Sequence of chain 1.C:
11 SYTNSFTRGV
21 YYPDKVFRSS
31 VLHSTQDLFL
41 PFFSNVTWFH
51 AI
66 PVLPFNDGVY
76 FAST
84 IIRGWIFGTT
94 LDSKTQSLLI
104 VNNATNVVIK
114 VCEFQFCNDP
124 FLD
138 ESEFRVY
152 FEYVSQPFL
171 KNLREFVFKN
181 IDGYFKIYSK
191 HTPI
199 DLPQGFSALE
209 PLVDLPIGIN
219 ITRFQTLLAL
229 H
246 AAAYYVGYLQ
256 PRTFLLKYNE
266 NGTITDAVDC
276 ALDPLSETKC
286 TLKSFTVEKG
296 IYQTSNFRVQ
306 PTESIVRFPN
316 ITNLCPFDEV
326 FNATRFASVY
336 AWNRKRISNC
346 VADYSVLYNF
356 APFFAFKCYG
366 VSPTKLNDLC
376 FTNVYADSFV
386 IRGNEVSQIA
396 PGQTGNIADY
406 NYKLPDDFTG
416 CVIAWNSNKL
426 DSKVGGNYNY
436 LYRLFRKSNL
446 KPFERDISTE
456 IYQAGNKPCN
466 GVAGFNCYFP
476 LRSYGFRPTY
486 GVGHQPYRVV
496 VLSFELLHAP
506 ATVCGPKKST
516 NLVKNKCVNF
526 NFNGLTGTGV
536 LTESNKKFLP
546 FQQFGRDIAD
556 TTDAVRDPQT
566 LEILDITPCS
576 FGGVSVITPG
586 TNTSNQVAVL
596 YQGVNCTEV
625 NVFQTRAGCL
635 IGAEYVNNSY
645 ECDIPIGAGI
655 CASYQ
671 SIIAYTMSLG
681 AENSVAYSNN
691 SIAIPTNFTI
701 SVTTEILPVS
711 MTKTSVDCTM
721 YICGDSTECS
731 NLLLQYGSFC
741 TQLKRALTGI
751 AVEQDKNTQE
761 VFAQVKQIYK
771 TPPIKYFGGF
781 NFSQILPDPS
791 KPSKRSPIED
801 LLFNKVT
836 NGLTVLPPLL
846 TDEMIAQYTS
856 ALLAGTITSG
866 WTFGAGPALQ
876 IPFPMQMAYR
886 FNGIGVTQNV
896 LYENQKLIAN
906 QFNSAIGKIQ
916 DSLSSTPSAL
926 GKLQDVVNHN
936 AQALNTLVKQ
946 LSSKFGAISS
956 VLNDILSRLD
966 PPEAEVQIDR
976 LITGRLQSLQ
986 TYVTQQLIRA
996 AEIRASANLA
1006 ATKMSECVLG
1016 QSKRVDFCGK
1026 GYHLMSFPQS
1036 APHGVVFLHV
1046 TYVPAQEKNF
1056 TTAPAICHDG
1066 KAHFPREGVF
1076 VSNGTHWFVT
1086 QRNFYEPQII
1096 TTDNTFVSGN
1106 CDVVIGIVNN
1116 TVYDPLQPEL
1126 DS

Sequence of chain 1.A:
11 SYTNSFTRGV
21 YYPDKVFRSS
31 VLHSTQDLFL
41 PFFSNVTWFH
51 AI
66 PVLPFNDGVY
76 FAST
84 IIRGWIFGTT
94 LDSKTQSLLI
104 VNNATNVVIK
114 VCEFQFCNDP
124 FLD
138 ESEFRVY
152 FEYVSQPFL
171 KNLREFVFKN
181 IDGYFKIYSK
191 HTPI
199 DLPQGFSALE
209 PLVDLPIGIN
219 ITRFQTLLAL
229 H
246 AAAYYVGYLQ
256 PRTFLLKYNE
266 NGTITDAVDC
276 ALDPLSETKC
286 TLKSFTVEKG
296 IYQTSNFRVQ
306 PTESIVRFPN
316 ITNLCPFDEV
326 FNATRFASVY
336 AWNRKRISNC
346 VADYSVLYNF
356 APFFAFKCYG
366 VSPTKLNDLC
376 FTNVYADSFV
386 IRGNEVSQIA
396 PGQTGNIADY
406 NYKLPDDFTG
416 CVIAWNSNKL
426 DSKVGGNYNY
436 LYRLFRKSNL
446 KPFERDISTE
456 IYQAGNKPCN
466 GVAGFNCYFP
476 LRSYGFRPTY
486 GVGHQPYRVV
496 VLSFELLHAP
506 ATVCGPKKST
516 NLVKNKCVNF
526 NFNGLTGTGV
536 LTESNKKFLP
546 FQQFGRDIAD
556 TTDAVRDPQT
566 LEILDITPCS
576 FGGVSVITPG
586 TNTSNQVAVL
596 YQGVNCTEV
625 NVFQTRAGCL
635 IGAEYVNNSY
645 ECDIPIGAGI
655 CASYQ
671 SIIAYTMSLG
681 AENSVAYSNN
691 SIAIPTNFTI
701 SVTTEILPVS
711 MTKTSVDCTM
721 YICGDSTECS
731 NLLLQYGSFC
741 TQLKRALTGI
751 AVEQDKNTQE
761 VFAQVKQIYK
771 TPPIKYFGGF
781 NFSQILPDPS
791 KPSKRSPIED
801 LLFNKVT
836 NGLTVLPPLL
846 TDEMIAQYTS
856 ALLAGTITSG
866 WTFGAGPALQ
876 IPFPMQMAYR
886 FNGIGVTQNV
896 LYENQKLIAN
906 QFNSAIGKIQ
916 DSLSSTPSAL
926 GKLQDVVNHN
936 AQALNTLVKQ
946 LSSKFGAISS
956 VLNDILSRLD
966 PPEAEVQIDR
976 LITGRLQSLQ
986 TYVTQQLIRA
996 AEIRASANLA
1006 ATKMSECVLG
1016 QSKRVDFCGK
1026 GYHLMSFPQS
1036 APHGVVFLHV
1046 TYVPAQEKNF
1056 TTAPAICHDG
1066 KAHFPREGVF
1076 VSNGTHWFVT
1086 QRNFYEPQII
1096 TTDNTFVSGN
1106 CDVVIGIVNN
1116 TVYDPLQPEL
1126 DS

A small-molecule ligand and the protein it binds are described below.
Small molecule (SMILES): CC(=O)N[C@@H]1[C@@H](O)[C@H](O)[C@@H](CO)O[C@H]1O

Binding-site contacts:
Ligand atom O7 contacts residue ASN689 of chain 1.A at 4.0 Å.
Ligand atom C4 contacts residue ASN689 of chain 1.A at 4.2 Å.
Ligand atom C5 contacts residue TYR776 of chain 1.C at 3.7 Å (hydrophobic).
Ligand atom C5 contacts residue ASN689 of chain 1.A at 3.7 Å.
Ligand atom C1 contacts residue ASN689 of chain 1.A at 1.4 Å.
Ligand atom O7 contacts residue SER688 of chain 1.A at 3.9 Å.
Ligand atom O5 contacts residue ASN689 of chain 1.A at 2.4 Å (h-bond).
Ligand atom C7 contacts residue ASN689 of chain 1.A at 3.5 Å.
Ligand atom N2 contacts residue ASN689 of chain 1.A at 2.9 Å (h-bond).
Ligand atom C2 contacts residue ASN689 of chain 1.A at 2.5 Å.
Ligand atom C3 contacts residue ASN689 of chain 1.A at 3.8 Å.
Ligand atom O5 contacts residue TYR776 of chain 1.C at 3.6 Å.
Ligand atom C1 contacts residue TYR776 of chain 1.C at 3.7 Å (hydrophobic).
Ligand atom C8 contacts residue ASN689 of chain 1.A at 3.6 Å.
Ligand atom C6 contacts residue TYR776 of chain 1.C at 4.1 Å (hydrophobic).